Sequence of chain 31.F:
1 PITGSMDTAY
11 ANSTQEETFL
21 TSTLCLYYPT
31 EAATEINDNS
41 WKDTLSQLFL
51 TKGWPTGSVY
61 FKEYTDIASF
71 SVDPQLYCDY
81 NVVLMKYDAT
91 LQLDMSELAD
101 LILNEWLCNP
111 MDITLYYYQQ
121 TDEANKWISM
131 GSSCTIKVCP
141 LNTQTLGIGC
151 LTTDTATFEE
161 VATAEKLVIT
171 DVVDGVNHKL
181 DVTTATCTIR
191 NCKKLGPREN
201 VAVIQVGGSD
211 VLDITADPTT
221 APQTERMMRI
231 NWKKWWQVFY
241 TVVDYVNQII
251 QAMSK

Binding-site contacts:
Ligand atom O5 contacts residue ASN12 of chain 31.F at 2.7 Å (h-bond).
Ligand atom C5 contacts residue ASN12 of chain 31.F at 4.1 Å.
Ligand atom C2 contacts residue ASN12 of chain 31.F at 3.2 Å.
Ligand atom O7 contacts residue ASN12 of chain 31.F at 3.7 Å.
Ligand atom C7 contacts residue ASN12 of chain 31.F at 3.9 Å.
Ligand atom N2 contacts residue ASN12 of chain 31.F at 3.8 Å.
Ligand atom C1 contacts residue ASN12 of chain 31.F at 2.1 Å.

The protein below binds the small molecule below.
Small molecule (SMILES): CC(=O)N[C@H]1[C@H](O[C@H]2[C@H](O)[C@@H](NC(C)=O)CO[C@@H]2CO)O[C@H](CO)[C@@H](O)[C@@H]1O